Binding-site contacts:
Ligand atom C7 contacts residue ASN118 of chain 58.F at 3.9 Å.
Ligand atom C5 contacts residue ASN118 of chain 58.F at 3.2 Å.
Ligand atom C5 contacts residue GLN168 of chain 58.F at 4.5 Å.
Ligand atom O6 contacts residue ASN118 of chain 58.F at 4.0 Å.
Ligand atom C1 contacts residue ALA117 of chain 58.F at 3.9 Å (hydrophobic).
Ligand atom C4 contacts residue ALA117 of chain 58.F at 4.2 Å (hydrophobic).
Ligand atom O5 contacts residue ALA117 of chain 58.F at 3.5 Å (h-bond).
Ligand atom O5 contacts residue ASN118 of chain 58.F at 1.8 Å (h-bond).
Ligand atom C6 contacts residue ASN118 of chain 58.F at 4.0 Å.
Ligand atom O6 contacts residue ALA117 of chain 58.F at 2.3 Å.
Ligand atom C3 contacts residue ASN118 of chain 58.F at 3.8 Å.
Ligand atom C8 contacts residue ASP164 of chain 58.F at 4.5 Å.
Ligand atom C1 contacts residue PRO167 of chain 58.F at 4.4 Å (hydrophobic).
Ligand atom O5 contacts residue GLN168 of chain 58.F at 4.0 Å.
Ligand atom C1 contacts residue ASN118 of chain 58.F at 1.6 Å.
Ligand atom C1 contacts residue GLN168 of chain 58.F at 4.0 Å.
Ligand atom O7 contacts residue ASN118 of chain 58.F at 3.5 Å (h-bond).
Ligand atom C2 contacts residue ASN118 of chain 58.F at 2.7 Å.
Ligand atom C7 contacts residue PRO167 of chain 58.F at 3.9 Å (hydrophobic).
Ligand atom C8 contacts residue PRO167 of chain 58.F at 3.7 Å (hydrophobic).
Ligand atom C2 contacts residue ALA117 of chain 58.F at 4.0 Å (hydrophobic).
Ligand atom O7 contacts residue ALA117 of chain 58.F at 4.5 Å.
Ligand atom C5 contacts residue ALA117 of chain 58.F at 4.2 Å (hydrophobic).
Ligand atom C6 contacts residue ALA117 of chain 58.F at 3.6 Å (hydrophobic).
Ligand atom C4 contacts residue ASN118 of chain 58.F at 3.8 Å.
Ligand atom N2 contacts residue ASN118 of chain 58.F at 3.6 Å.
Ligand atom N2 contacts residue PRO167 of chain 58.F at 4.0 Å.

A small-molecule ligand and the protein it binds are described below.
Small molecule (SMILES): CC(=O)N[C@@H]1[C@@H](O)[C@H](O)[C@@H](CO)O[C@H]1O

Sequence of chain 58.F:
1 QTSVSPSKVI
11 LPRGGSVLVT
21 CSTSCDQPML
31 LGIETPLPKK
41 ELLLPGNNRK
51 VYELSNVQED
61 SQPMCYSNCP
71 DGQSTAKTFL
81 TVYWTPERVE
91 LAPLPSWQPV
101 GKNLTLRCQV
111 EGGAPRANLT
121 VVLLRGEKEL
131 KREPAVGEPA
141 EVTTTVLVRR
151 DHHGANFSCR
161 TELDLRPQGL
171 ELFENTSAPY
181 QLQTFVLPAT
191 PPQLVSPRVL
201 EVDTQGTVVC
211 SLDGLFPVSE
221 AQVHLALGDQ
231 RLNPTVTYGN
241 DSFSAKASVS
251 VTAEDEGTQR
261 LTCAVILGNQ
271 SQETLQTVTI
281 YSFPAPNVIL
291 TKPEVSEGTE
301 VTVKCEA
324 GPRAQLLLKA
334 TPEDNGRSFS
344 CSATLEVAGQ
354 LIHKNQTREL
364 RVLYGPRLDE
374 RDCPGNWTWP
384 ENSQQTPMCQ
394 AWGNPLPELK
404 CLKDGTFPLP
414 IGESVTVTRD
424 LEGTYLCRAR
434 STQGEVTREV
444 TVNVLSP